Sequence of chain 1.B:
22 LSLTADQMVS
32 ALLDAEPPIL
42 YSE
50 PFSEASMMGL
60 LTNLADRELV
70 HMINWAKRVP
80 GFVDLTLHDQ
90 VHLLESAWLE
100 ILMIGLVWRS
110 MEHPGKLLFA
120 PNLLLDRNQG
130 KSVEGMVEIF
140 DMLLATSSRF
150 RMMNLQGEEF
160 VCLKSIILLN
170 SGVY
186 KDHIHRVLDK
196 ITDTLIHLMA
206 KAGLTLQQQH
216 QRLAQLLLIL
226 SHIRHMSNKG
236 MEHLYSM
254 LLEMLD

Binding-site contacts:
Ligand atom C3 contacts residue ILE138 of chain 1.B at 3.9 Å (hydrophobic).
Ligand atom F32 contacts residue HIS238 of chain 1.B at 3.6 Å.
Ligand atom F32 contacts residue GLY235 of chain 1.B at 3.6 Å.
Ligand atom C13 contacts residue GLU67 of chain 1.B at 3.3 Å.
Ligand atom C4 contacts residue ILE138 of chain 1.B at 3.9 Å (hydrophobic).
Ligand atom C11 contacts residue ALA64 of chain 1.B at 4.0 Å (hydrophobic).
Ligand atom C1 contacts residue LEU142 of chain 1.B at 3.9 Å (hydrophobic).
Ligand atom C28 contacts residue THR61 of chain 1.B at 3.7 Å.
Ligand atom C15 contacts residue LEU105 of chain 1.B at 3.9 Å (hydrophobic).
Ligand atom C15 contacts residue PHE118 of chain 1.B at 3.9 Å (hydrophobic).
Ligand atom C12 contacts residue GLU67 of chain 1.B at 3.4 Å.
Ligand atom C1 contacts residue MET135 of chain 1.B at 4.0 Å (hydrophobic).
Ligand atom O16 contacts residue MET102 of chain 1.B at 3.8 Å.
Ligand atom C3 contacts residue MET135 of chain 1.B at 3.4 Å (hydrophobic).
Ligand atom C23 contacts residue TRP97 of chain 1.B at 4.0 Å (hydrophobic).
Ligand atom O19 contacts residue GLU67 of chain 1.B at 2.5 Å (salt-bridge).
Ligand atom O19 contacts residue LEU101 of chain 1.B at 3.8 Å.
Ligand atom C5 contacts residue LEU239 of chain 1.B at 3.9 Å (hydrophobic).
Ligand atom C10 contacts residue PHE118 of chain 1.B at 3.9 Å (hydrophobic).
Ligand atom C27 contacts residue THR61 of chain 1.B at 4.0 Å.
Ligand atom O18 contacts residue MET102 of chain 1.B at 3.1 Å.
Ligand atom C12 contacts residue ALA64 of chain 1.B at 4.0 Å (hydrophobic).
Ligand atom C17 contacts residue MET102 of chain 1.B at 3.8 Å (hydrophobic).
Ligand atom O16 contacts residue LEU105 of chain 1.B at 3.5 Å.
Ligand atom C20 contacts residue LEU60 of chain 1.B at 3.9 Å (hydrophobic).
Ligand atom C1 contacts residue PHE139 of chain 1.B at 4.0 Å (hydrophobic).
Ligand atom C22 contacts residue ALA64 of chain 1.B at 3.7 Å (hydrophobic).
Ligand atom C26 contacts residue LEU60 of chain 1.B at 4.0 Å (hydrophobic).
Ligand atom C6 contacts residue LEU98 of chain 1.B at 3.9 Å (hydrophobic).
Ligand atom O19 contacts residue ARG108 of chain 1.B at 3.0 Å (salt-bridge).
Ligand atom F32 contacts residue ILE138 of chain 1.B at 3.2 Å.
Ligand atom C23 contacts residue ALA64 of chain 1.B at 3.6 Å (hydrophobic).
Ligand atom O18 contacts residue LEU142 of chain 1.B at 3.5 Å.
Ligand atom C5 contacts residue GLY235 of chain 1.B at 3.8 Å.
Ligand atom C2 contacts residue MET135 of chain 1.B at 4.0 Å (hydrophobic).
Ligand atom C24 contacts residue LEU239 of chain 1.B at 4.0 Å (hydrophobic).
Ligand atom C25 contacts residue THR61 of chain 1.B at 3.3 Å.
Ligand atom C14 contacts residue LEU101 of chain 1.B at 3.5 Å (hydrophobic).
Ligand atom C14 contacts residue LEU105 of chain 1.B at 3.9 Å (hydrophobic).
Ligand atom C1 contacts residue PHE118 of chain 1.B at 3.9 Å (hydrophobic).

A protein and the small-molecule ligand that binds it are described below.
Small molecule (SMILES): Cc1cc(F)ccc1-c1c(Cc2ccc(/C=C/C(=O)O)cc2)c2ccc(O)cc2oc1=O